This small molecule binds to this protein.
Small molecule (SMILES): C/C(=C\CNc1ncnc2[nH]cnc12)CO

Sequence of chain 1.A:
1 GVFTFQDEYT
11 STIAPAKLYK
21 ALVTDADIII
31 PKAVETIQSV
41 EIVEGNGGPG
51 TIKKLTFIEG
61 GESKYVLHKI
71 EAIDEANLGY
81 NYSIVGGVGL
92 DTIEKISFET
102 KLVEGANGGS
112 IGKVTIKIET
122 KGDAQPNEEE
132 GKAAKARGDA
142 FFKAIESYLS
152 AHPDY

Binding-site contacts:
Ligand atom C2 contacts residue PHE57 of chain 1.A at 3.5 Å (hydrophobic).
Ligand atom N9 contacts residue PHE57 of chain 1.A at 3.7 Å.
Ligand atom C15 contacts residue ML11 of chain 1.S at 2.7 Å.
Ligand atom C15 contacts residue PHE142 of chain 1.A at 4.2 Å (hydrophobic).
Ligand atom C4 contacts residue PHE57 of chain 1.A at 3.3 Å (hydrophobic).
Ligand atom C8 contacts residue ARG138 of chain 1.A at 3.5 Å.
Ligand atom C11 contacts residue ILE37 of chain 1.A at 4.4 Å (hydrophobic).
Ligand atom N10 contacts residue PHE57 of chain 1.A at 4.4 Å.
Ligand atom N7 contacts residue PHE57 of chain 1.A at 3.2 Å.
Ligand atom O16 contacts residue ILE37 of chain 1.A at 4.4 Å.
Ligand atom C8 contacts residue GLU59 of chain 1.A at 4.0 Å.
Ligand atom C14 contacts residue ARG138 of chain 1.A at 4.2 Å.
Ligand atom C15 contacts residue HIS68 of chain 1.A at 4.2 Å.
Ligand atom C2 contacts residue ILE37 of chain 1.A at 4.4 Å (hydrophobic).
Ligand atom C6 contacts residue ARG138 of chain 1.A at 4.3 Å.
Ligand atom C11 contacts residue VAL66 of chain 1.A at 4.2 Å (hydrophobic).
Ligand atom C2 contacts residue THR36 of chain 1.A at 4.3 Å.
Ligand atom C6 contacts residue PHE57 of chain 1.A at 3.9 Å (hydrophobic).
Ligand atom C2 contacts residue ARG138 of chain 1.A at 3.8 Å.
Ligand atom N9 contacts residue ARG138 of chain 1.A at 3.7 Å.
Ligand atom N7 contacts residue GLU59 of chain 1.A at 3.3 Å (salt-bridge).
Ligand atom C13 contacts residue PHE142 of chain 1.A at 4.1 Å (hydrophobic).
Ligand atom N1 contacts residue PHE57 of chain 1.A at 3.8 Å.
Ligand atom O16 contacts residue ARG138 of chain 1.A at 3.9 Å.
Ligand atom C5 contacts residue PHE57 of chain 1.A at 3.7 Å (hydrophobic).
Ligand atom C12 contacts residue ILE37 of chain 1.A at 4.3 Å (hydrophobic).
Ligand atom C5 contacts residue ARG138 of chain 1.A at 3.6 Å.
Ligand atom C15 contacts residue TYR82 of chain 1.A at 4.2 Å (hydrophobic).
Ligand atom O16 contacts residue PHE142 of chain 1.A at 3.8 Å.
Ligand atom N10 contacts residue VAL66 of chain 1.A at 3.8 Å.
Ligand atom C8 contacts residue PHE57 of chain 1.A at 3.5 Å (hydrophobic).
Ligand atom N3 contacts residue ARG138 of chain 1.A at 3.3 Å.
Ligand atom C14 contacts residue PHE142 of chain 1.A at 3.6 Å (hydrophobic).
Ligand atom N7 contacts residue ARG138 of chain 1.A at 3.6 Å (salt-bridge).
Ligand atom N3 contacts residue PHE57 of chain 1.A at 3.2 Å.
Ligand atom C11 contacts residue LEU55 of chain 1.A at 4.1 Å (hydrophobic).
Ligand atom C13 contacts residue ML11 of chain 1.S at 4.1 Å.
Ligand atom N1 contacts residue ARG138 of chain 1.A at 4.3 Å.
Ligand atom N1 contacts residue ILE37 of chain 1.A at 4.2 Å.
Ligand atom C4 contacts residue ARG138 of chain 1.A at 3.3 Å.